A protein and the small-molecule ligand that binds it are described below.
Small molecule (SMILES): CC(=O)N[C@H]1[C@H](O[C@H]2[C@H](O)[C@@H](NC(C)=O)CO[C@@H]2CO)O[C@H](CO)[C@@H](O[C@@H]2O[C@H](CO)[C@@H](O)[C@H](O[C@H]3O[C@H](CO)[C@@H](O)[C@H](O)[C@@H]3O)[C@@H]2O)[C@@H]1O

Sequence of chain 1.A:
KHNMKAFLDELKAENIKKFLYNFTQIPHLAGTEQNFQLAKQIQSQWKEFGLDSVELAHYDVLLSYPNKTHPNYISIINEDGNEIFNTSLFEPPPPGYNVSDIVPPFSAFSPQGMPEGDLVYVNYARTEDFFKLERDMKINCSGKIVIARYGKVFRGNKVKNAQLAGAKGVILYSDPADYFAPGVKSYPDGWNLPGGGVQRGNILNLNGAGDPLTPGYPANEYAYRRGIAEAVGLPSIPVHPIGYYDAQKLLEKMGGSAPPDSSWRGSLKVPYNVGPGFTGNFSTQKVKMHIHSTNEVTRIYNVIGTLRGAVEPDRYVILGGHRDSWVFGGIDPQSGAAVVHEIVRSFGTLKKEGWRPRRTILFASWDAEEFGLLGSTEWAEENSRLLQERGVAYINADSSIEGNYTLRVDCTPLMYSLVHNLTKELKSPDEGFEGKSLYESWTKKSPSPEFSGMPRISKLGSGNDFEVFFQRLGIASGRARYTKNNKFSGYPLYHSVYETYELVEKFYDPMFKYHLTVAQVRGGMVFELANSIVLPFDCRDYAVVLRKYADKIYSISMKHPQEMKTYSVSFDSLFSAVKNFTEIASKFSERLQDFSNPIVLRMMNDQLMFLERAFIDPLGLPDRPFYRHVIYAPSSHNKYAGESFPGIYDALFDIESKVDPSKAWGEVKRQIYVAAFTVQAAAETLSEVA

Binding-site contacts:
Ligand atom C8 contacts residue SER590 of chain 2.A at 3.5 Å.
Ligand atom C8 contacts residue ALA594 of chain 2.A at 3.8 Å (hydrophobic).
Ligand atom C7 contacts residue ASN597 of chain 2.A at 3.8 Å.
Ligand atom C2 contacts residue GLN699 of chain 2.A at 3.7 Å.
Ligand atom O7 contacts residue GLN699 of chain 2.A at 3.3 Å.
Ligand atom C3 contacts residue ARG313 of chain 1.A at 3.8 Å.
Ligand atom C6 contacts residue GLU235 of chain 1.A at 3.7 Å.
Ligand atom C1 contacts residue ARG313 of chain 1.A at 4.0 Å.
Ligand atom C2 contacts residue GLU235 of chain 1.A at 3.3 Å.
Ligand atom C2 contacts residue SER593 of chain 2.A at 3.7 Å.
Ligand atom C5 contacts residue ASN597 of chain 2.A at 3.6 Å.
Ligand atom C1 contacts residue GLN699 of chain 2.A at 3.9 Å.
Ligand atom C2 contacts residue ASN597 of chain 2.A at 2.4 Å.
Ligand atom C8 contacts residue SER593 of chain 2.A at 3.9 Å.
Ligand atom O5 contacts residue ASN597 of chain 2.A at 2.2 Å (h-bond).
Ligand atom O2 contacts residue HIS71 of chain 1.A at 2.9 Å (h-bond).
Ligand atom O3 contacts residue GLU235 of chain 1.A at 3.3 Å (salt-bridge).
Ligand atom O3 contacts residue ARG313 of chain 1.A at 3.0 Å (salt-bridge).
Ligand atom C1 contacts residue SER593 of chain 2.A at 3.6 Å.
Ligand atom C7 contacts residue GLN699 of chain 2.A at 3.4 Å.
Ligand atom O4 contacts residue ARG313 of chain 1.A at 3.9 Å.
Ligand atom C3 contacts residue GLU235 of chain 1.A at 4.0 Å.
Ligand atom C3 contacts residue ARG313 of chain 1.A at 3.8 Å.
Ligand atom N2 contacts residue GLN699 of chain 2.A at 3.6 Å (h-bond).
Ligand atom C1 contacts residue ASN597 of chain 2.A at 1.4 Å.
Ligand atom C4 contacts residue GLU235 of chain 1.A at 3.9 Å.
Ligand atom C4 contacts residue ARG313 of chain 1.A at 3.6 Å.
Ligand atom O5 contacts residue HIS71 of chain 1.A at 3.4 Å.
Ligand atom C3 contacts residue GLU235 of chain 1.A at 3.7 Å.
Ligand atom O3 contacts residue ARG313 of chain 1.A at 4.0 Å.
Ligand atom O2 contacts residue ARG313 of chain 1.A at 3.4 Å (salt-bridge).
Ligand atom C7 contacts residue SER593 of chain 2.A at 3.9 Å.
Ligand atom N2 contacts residue ASN597 of chain 2.A at 2.9 Å (h-bond).
Ligand atom N2 contacts residue SER593 of chain 2.A at 2.9 Å (h-bond).
Ligand atom O4 contacts residue GLU235 of chain 1.A at 3.2 Å (salt-bridge).
Ligand atom C2 contacts residue ARG313 of chain 1.A at 3.8 Å.
Ligand atom C8 contacts residue TYR236 of chain 1.A at 3.8 Å (hydrophobic).
Ligand atom C5 contacts residue GLU235 of chain 1.A at 3.6 Å.
Ligand atom C3 contacts residue ASN597 of chain 2.A at 3.7 Å.
Ligand atom O2 contacts residue GLU235 of chain 1.A at 2.5 Å (salt-bridge).

Sequence of chain 2.A:
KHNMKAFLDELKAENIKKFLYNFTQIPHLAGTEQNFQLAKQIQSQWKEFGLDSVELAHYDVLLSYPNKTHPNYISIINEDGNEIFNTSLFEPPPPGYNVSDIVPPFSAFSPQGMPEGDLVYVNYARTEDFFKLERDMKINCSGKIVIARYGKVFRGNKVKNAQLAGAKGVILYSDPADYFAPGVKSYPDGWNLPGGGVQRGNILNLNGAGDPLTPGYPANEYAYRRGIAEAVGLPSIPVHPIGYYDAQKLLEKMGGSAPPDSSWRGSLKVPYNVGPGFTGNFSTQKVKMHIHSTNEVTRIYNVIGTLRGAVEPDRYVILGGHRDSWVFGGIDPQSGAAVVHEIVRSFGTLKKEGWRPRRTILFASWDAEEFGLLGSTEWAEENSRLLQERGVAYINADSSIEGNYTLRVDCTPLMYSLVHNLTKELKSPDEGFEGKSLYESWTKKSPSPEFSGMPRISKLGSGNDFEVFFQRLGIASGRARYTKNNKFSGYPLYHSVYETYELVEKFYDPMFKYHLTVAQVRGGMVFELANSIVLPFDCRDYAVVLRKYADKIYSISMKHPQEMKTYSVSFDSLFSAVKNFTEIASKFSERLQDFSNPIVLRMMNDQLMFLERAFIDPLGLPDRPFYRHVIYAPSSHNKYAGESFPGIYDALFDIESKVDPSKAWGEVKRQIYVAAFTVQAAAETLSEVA